Binding-site contacts:
Ligand atom N2 contacts residue ASN22 of chain 1.A at 2.9 Å (h-bond).
Ligand atom O4 contacts residue LEU50 of chain 1.A at 3.8 Å.
Ligand atom C1 contacts residue ASN22 of chain 1.A at 1.4 Å.
Ligand atom C8 contacts residue PHE21 of chain 1.A at 3.8 Å (hydrophobic).
Ligand atom C5 contacts residue ASN22 of chain 1.A at 3.7 Å.
Ligand atom C8 contacts residue LEU47 of chain 1.A at 4.2 Å (hydrophobic).
Ligand atom N2 contacts residue PHE21 of chain 1.A at 4.4 Å.
Ligand atom C3 contacts residue ASN22 of chain 1.A at 3.8 Å.
Ligand atom O5 contacts residue ASN22 of chain 1.A at 2.4 Å (h-bond).
Ligand atom C4 contacts residue ASN22 of chain 1.A at 4.2 Å.
Ligand atom O7 contacts residue ASN22 of chain 1.A at 4.4 Å.
Ligand atom C2 contacts residue ASN22 of chain 1.A at 2.5 Å.
Ligand atom C7 contacts residue ASP18 of chain 1.A at 3.7 Å.
Ligand atom C3 contacts residue LEU50 of chain 1.A at 4.2 Å (hydrophobic).
Ligand atom C8 contacts residue ASP18 of chain 1.A at 3.6 Å.
Ligand atom O7 contacts residue ASP18 of chain 1.A at 3.1 Å (salt-bridge).
Ligand atom O3 contacts residue LEU50 of chain 1.A at 3.4 Å.
Ligand atom C7 contacts residue PHE17 of chain 1.A at 4.5 Å (hydrophobic).
Ligand atom C8 contacts residue PHE17 of chain 1.A at 3.4 Å (hydrophobic).
Ligand atom C7 contacts residue ASN22 of chain 1.A at 3.9 Å.

Sequence of chain 1.A:
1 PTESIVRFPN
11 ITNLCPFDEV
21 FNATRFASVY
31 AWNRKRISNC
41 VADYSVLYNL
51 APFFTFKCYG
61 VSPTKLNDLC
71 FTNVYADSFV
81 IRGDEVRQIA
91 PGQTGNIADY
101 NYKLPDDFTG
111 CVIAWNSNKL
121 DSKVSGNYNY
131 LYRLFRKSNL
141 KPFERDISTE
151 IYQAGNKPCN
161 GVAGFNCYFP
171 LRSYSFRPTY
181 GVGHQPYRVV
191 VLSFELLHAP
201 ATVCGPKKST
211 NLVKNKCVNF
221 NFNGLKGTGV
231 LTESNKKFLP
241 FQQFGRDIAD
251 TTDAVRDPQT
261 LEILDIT

The protein below binds the small molecule below.
Small molecule (SMILES): CC(=O)N[C@@H]1[C@@H](O)[C@H](O)[C@@H](CO)O[C@H]1O